Binding-site contacts:
Ligand atom O4 contacts residue CYS78 of chain 1.A at 2.9 Å (h-bond).
Ligand atom C3 contacts residue ALA528 of chain 1.A at 3.8 Å (hydrophobic).
Ligand atom N2 contacts residue PRO552 of chain 1.A at 3.5 Å.
Ligand atom O1 contacts residue ALA528 of chain 1.A at 3.8 Å.
Ligand atom O4 contacts residue ARG530 of chain 1.A at 2.9 Å (salt-bridge).
Ligand atom NI contacts residue CYS600 of chain 1.A at 2.6 Å.
Ligand atom N3 contacts residue ARG530 of chain 1.A at 2.9 Å (salt-bridge).
Ligand atom C2 contacts residue ARG530 of chain 1.A at 3.6 Å.
Ligand atom C2 contacts residue PRO552 of chain 1.A at 3.8 Å (hydrophobic).
Ligand atom O1 contacts residue CYS81 of chain 1.A at 3.3 Å (h-bond).
Ligand atom FE contacts residue CYS78 of chain 1.A at 2.3 Å.
Ligand atom O4 contacts residue CYS600 of chain 1.A at 3.2 Å (h-bond).
Ligand atom N2 contacts residue THR553 of chain 1.A at 2.9 Å (h-bond).
Ligand atom O4 contacts residue CYS597 of chain 1.A at 2.8 Å.
Ligand atom N3 contacts residue CYS78 of chain 1.A at 3.6 Å.
Ligand atom O1 contacts residue LEU533 of chain 1.A at 3.3 Å.
Ligand atom N2 contacts residue ARG530 of chain 1.A at 3.7 Å.
Ligand atom C2 contacts residue CYS600 of chain 1.A at 3.1 Å (hydrophobic).
Ligand atom N2 contacts residue CYS600 of chain 1.A at 3.5 Å.
Ligand atom FE contacts residue CYS600 of chain 1.A at 2.4 Å.
Ligand atom C1 contacts residue PRO552 of chain 1.A at 3.7 Å (hydrophobic).
Ligand atom N3 contacts residue ALA528 of chain 1.A at 3.4 Å.
Ligand atom O1 contacts residue VAL551 of chain 1.A at 3.4 Å.
Ligand atom C2 contacts residue CYS597 of chain 1.A at 4.0 Å (hydrophobic).
Ligand atom C1 contacts residue HIS82 of chain 1.A at 3.4 Å.
Ligand atom C3 contacts residue CYS78 of chain 1.A at 3.2 Å (hydrophobic).
Ligand atom C1 contacts residue CYS78 of chain 1.A at 3.3 Å (hydrophobic).
Ligand atom C3 contacts residue ARG530 of chain 1.A at 3.6 Å.
Ligand atom N3 contacts residue PRO529 of chain 1.A at 3.1 Å (h-bond).
Ligand atom C1 contacts residue VAL551 of chain 1.A at 3.4 Å (hydrophobic).
Ligand atom C1 contacts residue CYS81 of chain 1.A at 3.5 Å (hydrophobic).
Ligand atom O1 contacts residue HIS82 of chain 1.A at 3.3 Å (h-bond).
Ligand atom NI contacts residue CYS597 of chain 1.A at 2.2 Å.
Ligand atom N2 contacts residue VAL551 of chain 1.A at 3.6 Å.
Ligand atom NI contacts residue CYS78 of chain 1.A at 2.4 Å.
Ligand atom C1 contacts residue CYS600 of chain 1.A at 3.1 Å (hydrophobic).
Ligand atom C2 contacts residue VAL551 of chain 1.A at 3.6 Å (hydrophobic).
Ligand atom C2 contacts residue THR553 of chain 1.A at 3.8 Å.
Ligand atom O1 contacts residue PRO552 of chain 1.A at 3.4 Å.
Ligand atom NI contacts residue CYS75 of chain 1.A at 2.2 Å.

The protein below binds the small molecule below.
Small molecule (SMILES): N#C[Fe](C#N)(C#[O+])O[Ni]

Sequence of chain 1.A:
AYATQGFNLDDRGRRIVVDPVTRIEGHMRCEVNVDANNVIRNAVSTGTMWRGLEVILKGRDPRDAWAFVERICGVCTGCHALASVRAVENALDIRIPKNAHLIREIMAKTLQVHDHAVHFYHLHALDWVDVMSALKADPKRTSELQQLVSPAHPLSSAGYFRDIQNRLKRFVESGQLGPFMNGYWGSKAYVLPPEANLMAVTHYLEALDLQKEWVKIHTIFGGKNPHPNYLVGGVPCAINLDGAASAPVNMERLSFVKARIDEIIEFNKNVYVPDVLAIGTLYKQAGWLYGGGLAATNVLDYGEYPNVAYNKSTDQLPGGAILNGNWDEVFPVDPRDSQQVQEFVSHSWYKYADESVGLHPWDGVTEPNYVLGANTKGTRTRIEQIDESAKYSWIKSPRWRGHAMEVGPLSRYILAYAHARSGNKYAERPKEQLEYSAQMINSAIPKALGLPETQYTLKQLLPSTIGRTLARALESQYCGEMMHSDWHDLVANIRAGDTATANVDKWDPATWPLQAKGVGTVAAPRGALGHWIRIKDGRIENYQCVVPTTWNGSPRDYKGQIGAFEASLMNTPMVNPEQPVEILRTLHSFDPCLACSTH